This protein binds this small molecule.
Small molecule (SMILES): Nc1ncnc2c1ncn2[C@H]1C[C@H](O)[C@@H](CO[P](=O)(O)O[P](=O)(O)OP(=O)(O)O)O1

Sequence of chain 1.A:
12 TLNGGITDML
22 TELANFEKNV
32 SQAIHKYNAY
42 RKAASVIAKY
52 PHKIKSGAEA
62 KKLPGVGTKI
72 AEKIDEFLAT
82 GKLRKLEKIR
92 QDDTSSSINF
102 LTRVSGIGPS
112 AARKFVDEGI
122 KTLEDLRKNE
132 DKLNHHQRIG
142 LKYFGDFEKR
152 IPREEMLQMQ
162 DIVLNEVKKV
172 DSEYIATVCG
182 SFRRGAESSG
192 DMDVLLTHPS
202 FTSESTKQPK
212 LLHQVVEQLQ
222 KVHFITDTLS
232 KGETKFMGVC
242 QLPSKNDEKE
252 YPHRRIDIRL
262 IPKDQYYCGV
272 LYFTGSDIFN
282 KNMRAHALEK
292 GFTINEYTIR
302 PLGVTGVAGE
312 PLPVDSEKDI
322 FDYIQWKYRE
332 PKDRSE

Binding-site contacts:
Ligand atom PG contacts residue GLY191 of chain 1.A at 3.5 Å.
Ligand atom O2A contacts residue CA1 of chain 1.F at 2.5 Å.
Ligand atom C2' contacts residue ASN281 of chain 1.A at 3.5 Å.
Ligand atom O2G contacts residue ASP192 of chain 1.A at 3.0 Å (salt-bridge).
Ligand atom O1G contacts residue ARG151 of chain 1.A at 3.4 Å (salt-bridge).
Ligand atom O2G contacts residue CA1 of chain 1.G at 2.2 Å.
Ligand atom C5' contacts residue ASP194 of chain 1.A at 3.6 Å.
Ligand atom O2A contacts residue ASP194 of chain 1.A at 3.0 Å (salt-bridge).
Ligand atom C4 contacts residue TYR273 of chain 1.A at 3.8 Å (hydrophobic).
Ligand atom C5 contacts residue ASP278 of chain 1.A at 3.5 Å.
Ligand atom O2B contacts residue ASP194 of chain 1.A at 3.3 Å (salt-bridge).
Ligand atom O3B contacts residue CA1 of chain 1.G at 3.7 Å.
Ligand atom O2A contacts residue CA1 of chain 1.G at 2.2 Å.
Ligand atom O2A contacts residue ASP192 of chain 1.A at 2.8 Å (salt-bridge).
Ligand atom C2' contacts residue TYR273 of chain 1.A at 3.4 Å (hydrophobic).
Ligand atom N3 contacts residue TYR273 of chain 1.A at 3.4 Å.
Ligand atom O2G contacts residue GLY191 of chain 1.A at 3.7 Å.
Ligand atom C1' contacts residue ASN281 of chain 1.A at 3.8 Å.
Ligand atom O3' contacts residue THR275 of chain 1.A at 3.8 Å.
Ligand atom O3A contacts residue CA1 of chain 1.G at 3.5 Å.
Ligand atom O2B contacts residue SER182 of chain 1.A at 3.1 Å (h-bond).
Ligand atom C8 contacts residue ASP278 of chain 1.A at 3.8 Å.
Ligand atom C2' contacts residue GLY276 of chain 1.A at 3.5 Å.
Ligand atom N3 contacts residue ASN281 of chain 1.A at 3.1 Å (h-bond).
Ligand atom O2B contacts residue GLY181 of chain 1.A at 3.3 Å.
Ligand atom O1G contacts residue GLY191 of chain 1.A at 2.8 Å (h-bond).
Ligand atom N7 contacts residue ASP278 of chain 1.A at 3.5 Å.
Ligand atom PG contacts residue CA1 of chain 1.G at 3.5 Å.
Ligand atom O1G contacts residue SER190 of chain 1.A at 3.6 Å.
Ligand atom O1G contacts residue SER182 of chain 1.A at 2.8 Å (h-bond).
Ligand atom C1' contacts residue TYR273 of chain 1.A at 3.5 Å (hydrophobic).
Ligand atom O2B contacts residue CA1 of chain 1.G at 2.2 Å.
Ligand atom PA contacts residue CA1 of chain 1.G at 3.4 Å.
Ligand atom O3' contacts residue ARG185 of chain 1.A at 3.5 Å (salt-bridge).
Ligand atom PB contacts residue CA1 of chain 1.G at 3.2 Å.
Ligand atom C2 contacts residue ASN281 of chain 1.A at 3.8 Å.
Ligand atom PA contacts residue CA1 of chain 1.F at 3.5 Å.
Ligand atom O3' contacts residue GLY276 of chain 1.A at 3.4 Å.
Ligand atom O1B contacts residue ARG185 of chain 1.A at 3.0 Å (salt-bridge).
Ligand atom C4' contacts residue PHE274 of chain 1.A at 3.5 Å (hydrophobic).